Binding-site contacts:
Ligand atom O9 contacts residue ARG77 of chain 58.C at 3.8 Å.
Ligand atom O4 contacts residue HIS298 of chain 58.C at 3.2 Å (h-bond).
Ligand atom O1A contacts residue GLY78 of chain 58.C at 3.8 Å.
Ligand atom O8 contacts residue ARG77 of chain 58.C at 3.6 Å (salt-bridge).
Ligand atom O1A contacts residue TYR72 of chain 58.C at 3.6 Å.
Ligand atom O3 contacts residue VAL296 of chain 58.C at 4.4 Å.
Ligand atom O10 contacts residue ASN293 of chain 58.C at 4.5 Å.
Ligand atom C6 contacts residue ASN93 of chain 58.C at 3.7 Å.
Ligand atom C4 contacts residue TYR72 of chain 58.C at 3.4 Å (hydrophobic).
Ligand atom C6 contacts residue TYR72 of chain 58.C at 3.9 Å (hydrophobic).
Ligand atom C3 contacts residue GLY78 of chain 58.C at 3.9 Å.
Ligand atom O4 contacts residue ILE79 of chain 58.C at 3.7 Å.
Ligand atom C3 contacts residue ARG77 of chain 58.C at 4.2 Å.
Ligand atom C3 contacts residue HIS298 of chain 58.C at 3.5 Å.
Ligand atom C5 contacts residue TYR72 of chain 58.C at 3.6 Å (hydrophobic).
Ligand atom O6 contacts residue ASN93 of chain 58.C at 3.4 Å (h-bond).
Ligand atom C11 contacts residue TYR72 of chain 58.C at 4.3 Å (hydrophobic).
Ligand atom C4 contacts residue HIS298 of chain 58.C at 3.8 Å.
Ligand atom C1 contacts residue TYR72 of chain 58.C at 4.3 Å (hydrophobic).
Ligand atom C11 contacts residue ASP85 of chain 58.D at 4.0 Å.
Ligand atom C4 contacts residue ARG77 of chain 58.C at 4.4 Å.
Ligand atom O4 contacts residue GLY78 of chain 58.C at 3.1 Å.
Ligand atom O4 contacts residue THR291 of chain 58.C at 3.3 Å.
Ligand atom C4 contacts residue GLY78 of chain 58.C at 3.2 Å.
Ligand atom C3 contacts residue GLY78 of chain 58.C at 4.3 Å.
Ligand atom O4 contacts residue TYR72 of chain 58.C at 3.8 Å.
Ligand atom O1A contacts residue HIS298 of chain 58.C at 4.3 Å.
Ligand atom O4 contacts residue ASN80 of chain 58.C at 4.3 Å.
Ligand atom O1B contacts residue TYR72 of chain 58.C at 4.4 Å.
Ligand atom C1 contacts residue GLY78 of chain 58.C at 4.2 Å.
Ligand atom N5 contacts residue TYR72 of chain 58.C at 3.1 Å (h-bond).
Ligand atom O1A contacts residue ARG77 of chain 58.C at 3.0 Å (salt-bridge).
Ligand atom C2 contacts residue ARG77 of chain 58.C at 4.4 Å.
Ligand atom C10 contacts residue TYR72 of chain 58.C at 4.0 Å (hydrophobic).
Ligand atom O4 contacts residue ARG289 of chain 58.C at 4.4 Å.
Ligand atom O1B contacts residue ARG77 of chain 58.C at 2.7 Å (salt-bridge).
Ligand atom O3 contacts residue GLY78 of chain 58.C at 3.4 Å.
Ligand atom O10 contacts residue THR291 of chain 58.C at 4.4 Å.
Ligand atom C1 contacts residue ARG77 of chain 58.C at 3.3 Å.
Ligand atom C2 contacts residue GLY78 of chain 58.C at 4.1 Å.

The protein below binds the small molecule below.
Small molecule (SMILES): CC(=O)N[C@H]1[C@H]([C@H](O)[C@H](O)CO)O[C@@](O[C@H]2[C@@H](O)[C@@H](CO)O[C@@H](O[C@H]3[C@H](O)[C@@H](O)[C@H](O)O[C@@H]3CO)[C@@H]2O)(C(=O)O)C[C@@H]1O

Sequence of chain 58.D:
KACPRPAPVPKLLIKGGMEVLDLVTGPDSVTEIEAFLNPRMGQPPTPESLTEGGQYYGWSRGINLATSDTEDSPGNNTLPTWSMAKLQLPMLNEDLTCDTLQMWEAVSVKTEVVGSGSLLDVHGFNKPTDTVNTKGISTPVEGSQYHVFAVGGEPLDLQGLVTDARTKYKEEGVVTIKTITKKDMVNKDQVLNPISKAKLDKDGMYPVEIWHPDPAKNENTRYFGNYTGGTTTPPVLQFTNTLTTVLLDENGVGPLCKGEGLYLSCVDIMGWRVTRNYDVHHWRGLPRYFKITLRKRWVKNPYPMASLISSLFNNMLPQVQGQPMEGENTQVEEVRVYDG

Sequence of chain 58.C:
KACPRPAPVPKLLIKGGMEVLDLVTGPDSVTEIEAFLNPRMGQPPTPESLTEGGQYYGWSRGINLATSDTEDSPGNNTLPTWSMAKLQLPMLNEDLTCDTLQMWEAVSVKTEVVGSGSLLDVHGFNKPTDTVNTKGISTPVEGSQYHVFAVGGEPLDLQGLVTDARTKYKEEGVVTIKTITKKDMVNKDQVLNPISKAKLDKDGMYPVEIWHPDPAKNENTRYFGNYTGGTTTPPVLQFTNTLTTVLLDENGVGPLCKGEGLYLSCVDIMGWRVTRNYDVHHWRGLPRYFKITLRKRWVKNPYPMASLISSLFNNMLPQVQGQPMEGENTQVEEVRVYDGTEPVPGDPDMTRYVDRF